The protein below binds the small molecule below.
Small molecule (SMILES): CCC(=O)N1CCN(c2ncnc3c(F)c(-c4ccccc4C(F)(F)F)c(Cl)cc23)CC1

Sequence of chain 1.A:
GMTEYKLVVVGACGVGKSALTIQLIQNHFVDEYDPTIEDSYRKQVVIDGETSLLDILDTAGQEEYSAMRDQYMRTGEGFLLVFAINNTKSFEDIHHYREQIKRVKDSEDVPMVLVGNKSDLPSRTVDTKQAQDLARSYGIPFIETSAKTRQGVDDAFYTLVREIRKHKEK

Binding-site contacts:
Ligand atom C17 contacts residue GLN62 of chain 1.A at 3.7 Å.
Ligand atom C29 contacts residue MET73 of chain 1.A at 3.7 Å (hydrophobic).
Ligand atom C24 contacts residue MET73 of chain 1.A at 3.7 Å (hydrophobic).
Ligand atom C13 contacts residue GLY61 of chain 1.A at 3.5 Å.
Ligand atom C5 contacts residue TYR97 of chain 1.A at 3.4 Å (hydrophobic).
Ligand atom F27 contacts residue MET73 of chain 1.A at 3.5 Å.
Ligand atom C25 contacts residue MET73 of chain 1.A at 3.7 Å (hydrophobic).
Ligand atom CL contacts residue ARG69 of chain 1.A at 3.3 Å.
Ligand atom C13 contacts residue PRO35 of chain 1.A at 3.5 Å (hydrophobic).
Ligand atom N6 contacts residue TYR97 of chain 1.A at 3.3 Å (h-bond).
Ligand atom F27 contacts residue TYR97 of chain 1.A at 3.4 Å.
Ligand atom C29 contacts residue GLN100 of chain 1.A at 3.6 Å.
Ligand atom F27 contacts residue VAL10 of chain 1.A at 3.4 Å.
Ligand atom C7 contacts residue TYR97 of chain 1.A at 3.6 Å (hydrophobic).
Ligand atom F26 contacts residue MET73 of chain 1.A at 3.4 Å.
Ligand atom N8 contacts residue GLN62 of chain 1.A at 3.6 Å (h-bond).
Ligand atom CL contacts residue MET73 of chain 1.A at 3.7 Å.
Ligand atom N6 contacts residue GLU63 of chain 1.A at 3.7 Å.
Ligand atom N11 contacts residue ALA60 of chain 1.A at 3.6 Å.
Ligand atom O15 contacts residue LYS17 of chain 1.A at 2.9 Å (salt-bridge).
Ligand atom C13 contacts residue CYS13 of chain 1.A at 2.7 Å (hydrophobic).
Ligand atom C19 contacts residue ARG69 of chain 1.A at 3.5 Å.
Ligand atom C12 contacts residue ALA60 of chain 1.A at 3.6 Å (hydrophobic).
Ligand atom N4 contacts residue TYR65 of chain 1.A at 3.6 Å (h-bond).
Ligand atom F1 contacts residue TYR65 of chain 1.A at 3.5 Å.
Ligand atom C16 contacts residue CYS13 of chain 1.A at 3.6 Å (hydrophobic).
Ligand atom C14 contacts residue CYS13 of chain 1.A at 1.6 Å (hydrophobic).
Ligand atom N11 contacts residue CYS13 of chain 1.A at 3.7 Å.
Ligand atom C31 contacts residue ASP70 of chain 1.A at 3.5 Å.
Ligand atom C5 contacts residue EDO1 of chain 1.F at 3.6 Å.
Ligand atom C12 contacts residue CYS13 of chain 1.A at 3.2 Å (hydrophobic).
Ligand atom C16 contacts residue GLY61 of chain 1.A at 3.6 Å.
Ligand atom F28 contacts residue GLN100 of chain 1.A at 3.4 Å.
Ligand atom N4 contacts residue HIS96 of chain 1.A at 3.0 Å (h-bond).
Ligand atom F1 contacts residue HIS96 of chain 1.A at 3.1 Å.
Ligand atom F1 contacts residue GLN100 of chain 1.A at 3.5 Å.
Ligand atom C30 contacts residue VAL104 of chain 1.A at 3.5 Å (hydrophobic).
Ligand atom F28 contacts residue TYR97 of chain 1.A at 3.0 Å.
Ligand atom F26 contacts residue ILE101 of chain 1.A at 3.2 Å.
Ligand atom C5 contacts residue GLU63 of chain 1.A at 3.5 Å.